Sequence of chain 3.B:
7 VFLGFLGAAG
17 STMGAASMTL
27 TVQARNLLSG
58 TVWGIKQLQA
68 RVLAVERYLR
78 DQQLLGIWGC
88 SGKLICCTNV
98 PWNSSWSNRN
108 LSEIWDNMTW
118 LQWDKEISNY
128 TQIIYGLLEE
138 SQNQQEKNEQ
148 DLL

Binding-site contacts:
Ligand atom O5 contacts residue SER102 of chain 3.B at 2.8 Å (h-bond).
Ligand atom C4 contacts residue ASN100 of chain 3.B at 4.2 Å.
Ligand atom O7 contacts residue ASN100 of chain 3.B at 4.5 Å.
Ligand atom C2 contacts residue ASN100 of chain 3.B at 2.5 Å.
Ligand atom C1 contacts residue SER102 of chain 3.B at 3.5 Å.
Ligand atom C6 contacts residue SER102 of chain 3.B at 3.7 Å.
Ligand atom N2 contacts residue ASN100 of chain 3.B at 2.9 Å (h-bond).
Ligand atom C3 contacts residue ASN100 of chain 3.B at 3.8 Å.
Ligand atom C7 contacts residue ASN100 of chain 3.B at 3.9 Å.
Ligand atom O6 contacts residue SER102 of chain 3.B at 3.1 Å (h-bond).
Ligand atom C5 contacts residue SER102 of chain 3.B at 3.7 Å.
Ligand atom C5 contacts residue ASN100 of chain 3.B at 3.7 Å.
Ligand atom C1 contacts residue ASN100 of chain 3.B at 1.4 Å.
Ligand atom O5 contacts residue ASN100 of chain 3.B at 2.4 Å (h-bond).

This protein binds this small molecule.
Small molecule (SMILES): CC(=O)N[C@@H]1[C@@H](O)[C@H](O)[C@@H](CO)O[C@H]1O